Sequence of chain 1.J:
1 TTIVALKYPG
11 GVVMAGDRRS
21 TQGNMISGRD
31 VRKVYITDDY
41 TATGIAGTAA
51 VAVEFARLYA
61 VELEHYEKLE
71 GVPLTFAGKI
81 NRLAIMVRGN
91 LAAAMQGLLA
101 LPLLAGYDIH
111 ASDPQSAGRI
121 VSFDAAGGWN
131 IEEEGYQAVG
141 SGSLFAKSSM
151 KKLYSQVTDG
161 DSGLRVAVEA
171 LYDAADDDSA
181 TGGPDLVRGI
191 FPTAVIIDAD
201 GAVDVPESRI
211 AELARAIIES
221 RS

The small molecule below binds the protein below.
Small molecule (SMILES): Cc1cc(C(=O)N[C@@H](CC(=O)N2CCC[C@@H]2c2ccccc2)C(=O)N[C@@H](C)C(=O)NCc2ccc(F)cc2F)no1

Binding-site contacts:
Ligand atom O28 contacts residue ALA126 of chain 1.J at 3.5 Å (h-bond).
Ligand atom C30 contacts residue CIT1 of chain 1.NA at 3.5 Å.
Ligand atom C13 contacts residue GLY128 of chain 1.J at 3.5 Å.
Ligand atom F41 contacts residue VAL31 of chain 1.I at 3.5 Å.
Ligand atom C17 contacts residue ALA49 of chain 1.I at 3.7 Å (hydrophobic).
Ligand atom C36 contacts residue ALA52 of chain 1.I at 3.6 Å (hydrophobic).
Ligand atom C16 contacts residue TRP129 of chain 1.J at 3.5 Å (hydrophobic).
Ligand atom C39 contacts residue ALA49 of chain 1.I at 3.6 Å (hydrophobic).
Ligand atom N32 contacts residue GLY47 of chain 1.I at 2.8 Å (h-bond).
Ligand atom O05 contacts residue ALA49 of chain 1.I at 2.9 Å (h-bond).
Ligand atom F38 contacts residue ALA52 of chain 1.I at 3.5 Å.
Ligand atom C19 contacts residue SER20 of chain 1.I at 3.2 Å.
Ligand atom C17 contacts residue TRP129 of chain 1.J at 3.6 Å (hydrophobic).
Ligand atom C33 contacts residue CIT1 of chain 1.NA at 3.5 Å.
Ligand atom C39 contacts residue VAL31 of chain 1.I at 3.6 Å (hydrophobic).
Ligand atom O28 contacts residue ALA125 of chain 1.J at 3.6 Å (h-bond).
Ligand atom N21 contacts residue ASP124 of chain 1.J at 2.8 Å (salt-bridge).
Ligand atom F41 contacts residue ALA49 of chain 1.I at 3.2 Å.
Ligand atom C14 contacts residue ASP124 of chain 1.J at 3.3 Å.
Ligand atom C33 contacts residue THR1 of chain 1.I at 3.3 Å.
Ligand atom O09 contacts residue GLN22 of chain 1.I at 2.9 Å.
Ligand atom C12 contacts residue PHE123 of chain 1.J at 3.5 Å (hydrophobic).
Ligand atom N03 contacts residue THR21 of chain 1.I at 2.8 Å (h-bond).
Ligand atom O09 contacts residue SER27 of chain 1.I at 3.2 Å (h-bond).
Ligand atom N32 contacts residue CIT1 of chain 1.NA at 3.3 Å (h-bond).
Ligand atom C30 contacts residue GLY47 of chain 1.I at 3.6 Å.
Ligand atom C06 contacts residue ASP124 of chain 1.J at 3.7 Å.
Ligand atom O31 contacts residue SER20 of chain 1.I at 3.4 Å.
Ligand atom C02 contacts residue GLY47 of chain 1.I at 3.6 Å.
Ligand atom N29 contacts residue ASP124 of chain 1.J at 3.4 Å.
Ligand atom C01 contacts residue CIT1 of chain 1.NA at 3.4 Å.
Ligand atom O31 contacts residue THR21 of chain 1.I at 3.1 Å (h-bond).
Ligand atom C36 contacts residue ILE45 of chain 1.I at 3.2 Å (hydrophobic).
Ligand atom C40 contacts residue ALA49 of chain 1.I at 3.4 Å (hydrophobic).
Ligand atom C07 contacts residue ASP124 of chain 1.J at 3.4 Å.
Ligand atom C35 contacts residue ILE45 of chain 1.I at 3.7 Å (hydrophobic).
Ligand atom N10 contacts residue ASP124 of chain 1.J at 3.7 Å.
Ligand atom C01 contacts residue THR21 of chain 1.I at 3.6 Å.
Ligand atom C20 contacts residue SER20 of chain 1.I at 3.4 Å.
Ligand atom O31 contacts residue CIT1 of chain 1.NA at 3.7 Å.

Sequence of chain 1.I:
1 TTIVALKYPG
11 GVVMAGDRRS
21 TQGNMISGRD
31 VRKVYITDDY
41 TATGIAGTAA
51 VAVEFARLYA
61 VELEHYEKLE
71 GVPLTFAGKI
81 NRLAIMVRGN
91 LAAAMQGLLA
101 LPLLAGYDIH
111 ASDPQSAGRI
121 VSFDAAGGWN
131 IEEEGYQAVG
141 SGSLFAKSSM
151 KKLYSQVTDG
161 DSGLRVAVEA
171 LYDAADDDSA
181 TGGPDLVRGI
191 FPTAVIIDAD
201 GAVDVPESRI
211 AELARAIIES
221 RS